Sequence of chain 1.B:
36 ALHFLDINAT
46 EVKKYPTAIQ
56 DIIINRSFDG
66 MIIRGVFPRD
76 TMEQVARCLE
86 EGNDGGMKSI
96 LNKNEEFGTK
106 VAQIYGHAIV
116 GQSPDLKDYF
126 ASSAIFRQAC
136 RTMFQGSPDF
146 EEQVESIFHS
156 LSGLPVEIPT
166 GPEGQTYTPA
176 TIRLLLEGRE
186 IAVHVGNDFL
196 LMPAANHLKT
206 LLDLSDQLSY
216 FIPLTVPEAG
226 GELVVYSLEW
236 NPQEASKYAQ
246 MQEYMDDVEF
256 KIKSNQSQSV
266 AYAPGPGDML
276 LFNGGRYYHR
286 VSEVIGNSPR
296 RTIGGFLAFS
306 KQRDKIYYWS

Binding-site contacts:
Ligand atom O3 contacts residue THR297 of chain 1.B at 3.7 Å.
Ligand atom O1 contacts residue SER214 of chain 1.B at 3.4 Å.
Ligand atom O4 contacts residue ARG295 of chain 1.B at 4.2 Å.
Ligand atom C5 contacts residue ARG295 of chain 1.B at 3.9 Å.
Ligand atom O4 contacts residue THR297 of chain 1.B at 2.7 Å (h-bond).
Ligand atom C5 contacts residue ARG178 of chain 1.B at 3.5 Å.
Ligand atom C4 contacts residue PHE216 of chain 1.B at 4.3 Å (hydrophobic).
Ligand atom C1 contacts residue HIS284 of chain 1.B at 3.7 Å.
Ligand atom O5 contacts residue HIS284 of chain 1.B at 3.3 Å (h-bond).
Ligand atom O2 contacts residue FE21 of chain 1.H at 2.0 Å.
Ligand atom O4 contacts residue PHE216 of chain 1.B at 4.0 Å.
Ligand atom O1 contacts residue FE21 of chain 1.H at 4.0 Å.
Ligand atom C2 contacts residue FE21 of chain 1.H at 2.9 Å.
Ligand atom O3 contacts residue ARG295 of chain 1.B at 2.9 Å (salt-bridge).
Ligand atom C3 contacts residue LEU228 of chain 1.B at 4.2 Å (hydrophobic).
Ligand atom C3 contacts residue PHE216 of chain 1.B at 4.2 Å (hydrophobic).
Ligand atom O2 contacts residue SER214 of chain 1.B at 2.9 Å (h-bond).
Ligand atom O1 contacts residue PHE216 of chain 1.B at 3.5 Å.
Ligand atom C4 contacts residue ARG178 of chain 1.B at 3.2 Å.
Ligand atom O3 contacts residue PHE216 of chain 1.B at 4.0 Å.
Ligand atom O4 contacts residue ARG178 of chain 1.B at 2.9 Å (salt-bridge).
Ligand atom O2 contacts residue PHE301 of chain 1.B at 4.3 Å.
Ligand atom O2 contacts residue PHE277 of chain 1.B at 4.2 Å.
Ligand atom C5 contacts residue THR297 of chain 1.B at 3.6 Å.
Ligand atom C5 contacts residue ILE186 of chain 1.B at 4.2 Å (hydrophobic).
Ligand atom C2 contacts residue HIS284 of chain 1.B at 3.8 Å.
Ligand atom O3 contacts residue VAL286 of chain 1.B at 3.8 Å.
Ligand atom C4 contacts residue ILE186 of chain 1.B at 4.3 Å (hydrophobic).
Ligand atom O3 contacts residue ILE186 of chain 1.B at 4.3 Å.
Ligand atom O2 contacts residue HIS189 of chain 1.B at 4.3 Å.
Ligand atom C5 contacts residue PHE216 of chain 1.B at 4.0 Å (hydrophobic).
Ligand atom C1 contacts residue FE21 of chain 1.H at 2.8 Å.
Ligand atom O5 contacts residue FE21 of chain 1.H at 2.2 Å.
Ligand atom C2 contacts residue HIS189 of chain 1.B at 4.2 Å.
Ligand atom O2 contacts residue HIS284 of chain 1.B at 3.1 Å (h-bond).
Ligand atom O5 contacts residue HIS189 of chain 1.B at 3.1 Å (h-bond).
Ligand atom C1 contacts residue PHE277 of chain 1.B at 4.2 Å (hydrophobic).
Ligand atom C1 contacts residue SER214 of chain 1.B at 3.7 Å.
Ligand atom O1 contacts residue PHE277 of chain 1.B at 3.8 Å.
Ligand atom C3 contacts residue VAL286 of chain 1.B at 3.9 Å (hydrophobic).

The protein below binds the small molecule below.
Small molecule (SMILES): O=C(O)CCC(=O)C(=O)O